Binding-site contacts:
Ligand atom C10 contacts residue VAL170 of chain 1.I at 4.2 Å (hydrophobic).
Ligand atom O5 contacts residue VAL170 of chain 1.I at 3.7 Å.
Ligand atom C1 contacts residue SER104 of chain 1.I at 3.1 Å.
Ligand atom O9B contacts residue VAL160 of chain 1.I at 3.3 Å.
Ligand atom C7 contacts residue LEU158 of chain 1.I at 3.7 Å (hydrophobic).
Ligand atom C11 contacts residue VAL170 of chain 1.I at 3.8 Å (hydrophobic).
Ligand atom C8 contacts residue PHE25 of chain 1.G at 4.2 Å (hydrophobic).
Ligand atom C11 contacts residue LEU158 of chain 1.I at 4.0 Å (hydrophobic).
Ligand atom C1 contacts residue TYR133 of chain 1.I at 3.5 Å (hydrophobic).
Ligand atom C2 contacts residue TYR133 of chain 1.I at 3.6 Å (hydrophobic).
Ligand atom CL2 contacts residue TYR133 of chain 1.I at 3.0 Å.
Ligand atom C2 contacts residue PHE102 of chain 1.I at 3.7 Å (hydrophobic).
Ligand atom C8 contacts residue LEU158 of chain 1.I at 3.9 Å (hydrophobic).
Ligand atom CL1 contacts residue THR93 of chain 1.I at 4.2 Å.
Ligand atom CL1 contacts residue PHE144 of chain 1.I at 3.4 Å.
Ligand atom C3 contacts residue HIS193 of chain 1.G at 3.6 Å.
Ligand atom O9A contacts residue PHE166 of chain 1.I at 3.3 Å.
Ligand atom C4 contacts residue SER146 of chain 1.I at 3.3 Å.
Ligand atom C7 contacts residue HIS193 of chain 1.G at 4.1 Å.
Ligand atom C4 contacts residue HIS193 of chain 1.G at 3.6 Å.
Ligand atom N9 contacts residue PHE166 of chain 1.I at 4.1 Å.
Ligand atom C9 contacts residue LEU158 of chain 1.I at 4.0 Å (hydrophobic).
Ligand atom C8 contacts residue CYS31 of chain 1.G at 3.6 Å (hydrophobic).
Ligand atom C10 contacts residue LEU158 of chain 1.I at 4.0 Å (hydrophobic).
Ligand atom O2 contacts residue PHE102 of chain 1.I at 3.3 Å.
Ligand atom O5 contacts residue SER146 of chain 1.I at 3.3 Å.
Ligand atom C6 contacts residue LEU158 of chain 1.I at 4.0 Å (hydrophobic).
Ligand atom O2 contacts residue SER104 of chain 1.I at 4.1 Å.
Ligand atom N2 contacts residue THR93 of chain 1.I at 4.0 Å.
Ligand atom C7 contacts residue CYS31 of chain 1.G at 4.0 Å (hydrophobic).
Ligand atom N2 contacts residue PHE102 of chain 1.I at 4.0 Å.
Ligand atom O9B contacts residue ALA29 of chain 1.G at 3.6 Å.
Ligand atom N9 contacts residue VAL160 of chain 1.I at 4.0 Å.
Ligand atom O2 contacts residue PHE25 of chain 1.G at 3.2 Å.
Ligand atom O4 contacts residue SER146 of chain 1.I at 3.6 Å.
Ligand atom O2 contacts residue TYR133 of chain 1.I at 2.8 Å (h-bond).
Ligand atom C2 contacts residue SER104 of chain 1.I at 3.8 Å.
Ligand atom O4 contacts residue HIS193 of chain 1.G at 2.7 Å (h-bond).
Ligand atom CL1 contacts residue CYS91 of chain 1.I at 4.2 Å.
Ligand atom CL1 contacts residue SER104 of chain 1.I at 3.8 Å.

The small molecule below binds the protein below.
Small molecule (SMILES): O=C(N[C@H](CO)[C@H](O)c1ccc([N+](=O)[O-])cc1)C(Cl)Cl

Sequence of chain 1.G:
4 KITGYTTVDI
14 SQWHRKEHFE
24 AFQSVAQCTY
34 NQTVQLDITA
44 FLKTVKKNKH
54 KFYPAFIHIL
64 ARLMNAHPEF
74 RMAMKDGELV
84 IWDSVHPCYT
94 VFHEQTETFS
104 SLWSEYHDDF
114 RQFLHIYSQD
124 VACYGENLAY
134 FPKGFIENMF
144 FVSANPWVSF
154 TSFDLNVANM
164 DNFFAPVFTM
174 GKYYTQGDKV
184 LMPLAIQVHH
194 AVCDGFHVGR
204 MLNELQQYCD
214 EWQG

Sequence of chain 1.I:
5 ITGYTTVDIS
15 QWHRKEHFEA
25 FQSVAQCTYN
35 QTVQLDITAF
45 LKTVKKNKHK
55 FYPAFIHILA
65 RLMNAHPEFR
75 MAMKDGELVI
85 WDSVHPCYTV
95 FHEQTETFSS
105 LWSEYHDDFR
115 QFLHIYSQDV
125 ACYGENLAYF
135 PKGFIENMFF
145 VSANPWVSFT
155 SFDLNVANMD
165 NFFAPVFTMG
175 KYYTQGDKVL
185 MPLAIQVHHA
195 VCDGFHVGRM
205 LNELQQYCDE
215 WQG